Sequence of chain 1.A:
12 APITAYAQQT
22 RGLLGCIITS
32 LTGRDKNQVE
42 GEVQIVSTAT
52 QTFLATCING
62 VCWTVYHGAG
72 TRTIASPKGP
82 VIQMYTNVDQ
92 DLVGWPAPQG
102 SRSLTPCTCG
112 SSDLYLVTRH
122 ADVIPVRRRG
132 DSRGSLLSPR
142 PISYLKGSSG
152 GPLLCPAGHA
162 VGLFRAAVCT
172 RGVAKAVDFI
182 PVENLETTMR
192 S

Binding-site contacts:
Ligand atom O17 contacts residue ALA168 of chain 1.A at 2.8 Å (h-bond).
Ligand atom C31 contacts residue PHE165 of chain 1.A at 3.7 Å (hydrophobic).
Ligand atom N39 contacts residue GLN52 of chain 1.A at 3.4 Å (h-bond).
Ligand atom C37 contacts residue SER150 of chain 1.A at 1.4 Å.
Ligand atom C27 contacts residue ARG166 of chain 1.A at 3.6 Å.
Ligand atom N8 contacts residue ALA168 of chain 1.A at 2.9 Å (h-bond).
Ligand atom C5 contacts residue ALA167 of chain 1.A at 3.6 Å (hydrophobic).
Ligand atom O17 contacts residue ALA167 of chain 1.A at 3.2 Å.
Ligand atom C27 contacts residue HIS68 of chain 1.A at 3.5 Å.
Ligand atom C26 contacts residue ARG166 of chain 1.A at 3.4 Å.
Ligand atom N39 contacts residue THR53 of chain 1.A at 3.8 Å.
Ligand atom C34 contacts residue PHE165 of chain 1.A at 3.7 Å (hydrophobic).
Ligand atom C25 contacts residue HIS68 of chain 1.A at 3.1 Å.
Ligand atom N29 contacts residue ARG166 of chain 1.A at 3.1 Å (salt-bridge).
Ligand atom O36 contacts residue HIS68 of chain 1.A at 2.5 Å (h-bond).
Ligand atom C6 contacts residue ASP179 of chain 1.A at 3.4 Å.
Ligand atom O38 contacts residue SER150 of chain 1.A at 2.7 Å (h-bond).
Ligand atom C26 contacts residue ALA167 of chain 1.A at 3.7 Å (hydrophobic).
Ligand atom N29 contacts residue HIS68 of chain 1.A at 3.7 Å.
Ligand atom O38 contacts residue SER149 of chain 1.A at 3.2 Å (h-bond).
Ligand atom O36 contacts residue SER150 of chain 1.A at 2.4 Å (h-bond).
Ligand atom N39 contacts residue SER150 of chain 1.A at 3.5 Å (h-bond).
Ligand atom O3 contacts residue ALA168 of chain 1.A at 3.1 Å (h-bond).
Ligand atom O28 contacts residue HIS68 of chain 1.A at 3.7 Å.
Ligand atom C25 contacts residue ARG166 of chain 1.A at 3.1 Å.
Ligand atom C21 contacts residue HIS68 of chain 1.A at 3.3 Å.
Ligand atom C34 contacts residue LEU146 of chain 1.A at 3.6 Å (hydrophobic).
Ligand atom C6 contacts residue ARG134 of chain 1.A at 3.7 Å.
Ligand atom C35 contacts residue ILE143 of chain 1.A at 3.8 Å (hydrophobic).
Ligand atom C14 contacts residue CYS170 of chain 1.A at 3.6 Å (hydrophobic).
Ligand atom O38 contacts residue GLY148 of chain 1.A at 2.9 Å (h-bond).
Ligand atom C31 contacts residue SER150 of chain 1.A at 2.8 Å.
Ligand atom N29 contacts residue SER150 of chain 1.A at 3.1 Å (h-bond).
Ligand atom C34 contacts residue ALA168 of chain 1.A at 3.5 Å (hydrophobic).
Ligand atom C40 contacts residue SER150 of chain 1.A at 2.4 Å.
Ligand atom C20 contacts residue ARG166 of chain 1.A at 3.2 Å.
Ligand atom C30 contacts residue SER150 of chain 1.A at 2.4 Å.
Ligand atom C5 contacts residue ASP179 of chain 1.A at 3.7 Å.
Ligand atom C25 contacts residue ASP92 of chain 1.A at 3.8 Å.
Ligand atom C1 contacts residue ALA168 of chain 1.A at 3.5 Å (hydrophobic).

A small-molecule ligand and the protein it binds are described below.
Small molecule (SMILES): CC(C)(C)OC(=O)N[C@H](C(=O)N1C[C@@H]2OC(C)(C)[C@@H]2[C@H]1C(=O)N[C@@H](CC1CCC1)C(=O)C(N)=O)C1CCCCC1